Binding-site contacts:
Ligand atom OAF contacts residue VAL236 of chain 1.B at 2.9 Å (h-bond).
Ligand atom CAN contacts residue GLN134 of chain 1.B at 3.5 Å.
Ligand atom CBE contacts residue VAL236 of chain 1.B at 3.4 Å (hydrophobic).
Ligand atom NAT contacts residue ALA314 of chain 1.B at 3.6 Å.
Ligand atom CAO contacts residue GLN134 of chain 1.B at 3.5 Å.
Ligand atom OAE contacts residue GLU198 of chain 1.B at 2.7 Å (salt-bridge).
Ligand atom CAX contacts residue MET233 of chain 1.B at 3.5 Å (hydrophobic).
Ligand atom CAX contacts residue GLN134 of chain 1.B at 3.3 Å.
Ligand atom NAV contacts residue LEU253 of chain 1.B at 3.4 Å.
Ligand atom OAF contacts residue ILE368 of chain 1.B at 3.4 Å.
Ligand atom CBF contacts residue TYR200 of chain 1.B at 3.3 Å (hydrophobic).
Ligand atom OAE contacts residue LEU253 of chain 1.B at 3.0 Å.
Ligand atom NAS contacts residue ALA314 of chain 1.B at 3.2 Å.
Ligand atom CAM contacts residue THR237 of chain 1.B at 3.4 Å.
Ligand atom CAZ contacts residue ALA314 of chain 1.B at 3.3 Å (hydrophobic).
Ligand atom CAR contacts residue TYR200 of chain 1.B at 3.6 Å (hydrophobic).
Ligand atom CBE contacts residue ILE368 of chain 1.B at 3.4 Å (hydrophobic).
Ligand atom CAW contacts residue PHE167 of chain 1.B at 3.6 Å (hydrophobic).
Ligand atom CAH contacts residue TYR200 of chain 1.B at 3.3 Å (hydrophobic).
Ligand atom CBD contacts residue LEU253 of chain 1.B at 3.4 Å (hydrophobic).
Ligand atom OAD contacts residue ASN165 of chain 1.B at 3.2 Å.
Ligand atom CAX contacts residue THR136 of chain 1.B at 3.7 Å.
Ligand atom CAJ contacts residue VAL236 of chain 1.B at 3.4 Å (hydrophobic).
Ligand atom CBC contacts residue ALA314 of chain 1.B at 3.5 Å (hydrophobic).
Ligand atom CAR contacts residue ASN165 of chain 1.B at 3.4 Å.
Ligand atom CAP contacts residue PHE167 of chain 1.B at 3.4 Å (hydrophobic).
Ligand atom OAD contacts residue TYR200 of chain 1.B at 3.4 Å.
Ligand atom CBA contacts residue PHE167 of chain 1.B at 3.3 Å (hydrophobic).
Ligand atom CBG contacts residue ILE368 of chain 1.B at 3.6 Å (hydrophobic).
Ligand atom CAM contacts residue GLN134 of chain 1.B at 3.4 Å.
Ligand atom CAK contacts residue ALA314 of chain 1.B at 3.4 Å (hydrophobic).
Ligand atom NAU contacts residue VAL236 of chain 1.B at 2.9 Å (h-bond).
Ligand atom CAQ contacts residue PHE167 of chain 1.B at 3.5 Å (hydrophobic).
Ligand atom CAA contacts residue ALA315 of chain 1.B at 3.3 Å (hydrophobic).
Ligand atom CAL contacts residue VAL236 of chain 1.B at 3.1 Å (hydrophobic).
Ligand atom CAJ contacts residue THR237 of chain 1.B at 3.3 Å.
Ligand atom CAL contacts residue LEU240 of chain 1.B at 3.6 Å (hydrophobic).
Ligand atom CAA contacts residue ILE316 of chain 1.B at 3.5 Å (hydrophobic).
Ligand atom CAH contacts residue GLU198 of chain 1.B at 3.2 Å.
Ligand atom CAQ contacts residue GLN134 of chain 1.B at 3.3 Å.

A small-molecule ligand and the protein it binds are described below.
Small molecule (SMILES): CC(C)(C)c1nc[nH]c1/C=c1\[nH]c(=O)/c(=C/c2cccc(C(=O)c3ccccc3)c2)[nH]c1=O

Sequence of chain 1.B:
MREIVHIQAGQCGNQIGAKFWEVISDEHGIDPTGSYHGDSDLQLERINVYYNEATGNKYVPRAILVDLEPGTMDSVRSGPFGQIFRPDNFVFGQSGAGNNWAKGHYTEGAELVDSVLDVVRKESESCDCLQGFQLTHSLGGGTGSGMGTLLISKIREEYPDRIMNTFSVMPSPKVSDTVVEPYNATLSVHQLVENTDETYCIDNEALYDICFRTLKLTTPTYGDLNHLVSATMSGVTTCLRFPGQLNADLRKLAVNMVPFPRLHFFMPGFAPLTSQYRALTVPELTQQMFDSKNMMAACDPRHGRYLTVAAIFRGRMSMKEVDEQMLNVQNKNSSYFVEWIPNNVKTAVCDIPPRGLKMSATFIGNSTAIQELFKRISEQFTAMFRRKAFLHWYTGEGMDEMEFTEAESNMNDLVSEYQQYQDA

Sequence of chain 1.A:
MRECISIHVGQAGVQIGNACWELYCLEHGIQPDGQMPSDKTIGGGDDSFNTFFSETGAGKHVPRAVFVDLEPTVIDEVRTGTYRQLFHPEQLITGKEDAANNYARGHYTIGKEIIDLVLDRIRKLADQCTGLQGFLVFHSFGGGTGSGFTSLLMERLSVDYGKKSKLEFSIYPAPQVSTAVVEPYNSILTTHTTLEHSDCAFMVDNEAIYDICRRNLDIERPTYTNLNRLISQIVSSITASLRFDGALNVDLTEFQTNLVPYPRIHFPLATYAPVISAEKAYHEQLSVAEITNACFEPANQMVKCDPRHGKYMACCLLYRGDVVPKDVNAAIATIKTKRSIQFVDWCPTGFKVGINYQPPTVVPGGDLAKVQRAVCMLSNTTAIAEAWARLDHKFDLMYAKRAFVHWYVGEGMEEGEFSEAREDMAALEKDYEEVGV